Sequence of chain 1.C:
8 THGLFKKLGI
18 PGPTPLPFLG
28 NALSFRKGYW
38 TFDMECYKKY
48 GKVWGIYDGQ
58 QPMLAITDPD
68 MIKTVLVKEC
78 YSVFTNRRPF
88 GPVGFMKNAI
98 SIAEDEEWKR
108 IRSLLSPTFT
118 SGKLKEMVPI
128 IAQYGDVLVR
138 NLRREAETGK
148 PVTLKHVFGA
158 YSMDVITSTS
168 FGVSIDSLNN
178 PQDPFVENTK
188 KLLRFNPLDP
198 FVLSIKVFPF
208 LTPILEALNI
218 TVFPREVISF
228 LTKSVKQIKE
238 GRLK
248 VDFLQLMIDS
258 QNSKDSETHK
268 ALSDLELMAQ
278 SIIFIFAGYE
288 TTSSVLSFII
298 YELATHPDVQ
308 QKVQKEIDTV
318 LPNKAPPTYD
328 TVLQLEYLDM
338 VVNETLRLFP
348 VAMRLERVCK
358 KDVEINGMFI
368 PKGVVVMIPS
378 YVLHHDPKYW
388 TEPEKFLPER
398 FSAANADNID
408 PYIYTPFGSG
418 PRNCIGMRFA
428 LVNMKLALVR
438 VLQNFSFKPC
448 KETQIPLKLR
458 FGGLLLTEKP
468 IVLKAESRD

Binding-site contacts:
Ligand atom C08 contacts residue ALA29 of chain 1.C at 3.9 Å (hydrophobic).
Ligand atom C18 contacts residue LEU30 of chain 1.C at 3.7 Å (hydrophobic).
Ligand atom C03 contacts residue PHE25 of chain 1.C at 4.3 Å (hydrophobic).
Ligand atom C25 contacts residue ARG33 of chain 1.C at 4.4 Å.
Ligand atom C10 contacts residue VAL204 of chain 1.C at 4.3 Å (hydrophobic).
Ligand atom C05 contacts residue LEU26 of chain 1.C at 4.4 Å (hydrophobic).
Ligand atom O23 contacts residue LEU30 of chain 1.C at 4.2 Å.
Ligand atom O11 contacts residue LYS203 of chain 1.C at 4.3 Å.
Ligand atom C01 contacts residue LEU200 of chain 1.C at 3.6 Å (hydrophobic).
Ligand atom C14 contacts residue LEU30 of chain 1.C at 4.0 Å (hydrophobic).
Ligand atom C19 contacts residue LEU30 of chain 1.C at 4.2 Å (hydrophobic).
Ligand atom C12 contacts residue ALA29 of chain 1.C at 4.0 Å (hydrophobic).
Ligand atom O11 contacts residue GLY56 of chain 1.C at 4.5 Å.
Ligand atom C02 contacts residue VAL204 of chain 1.C at 4.2 Å (hydrophobic).
Ligand atom C10 contacts residue GLY56 of chain 1.C at 4.5 Å.
Ligand atom O24 contacts residue LEU30 of chain 1.C at 3.8 Å.
Ligand atom C12 contacts residue ARG33 of chain 1.C at 3.4 Å.
Ligand atom C06 contacts residue ARG33 of chain 1.C at 4.0 Å.
Ligand atom C16 contacts residue LEU30 of chain 1.C at 4.1 Å (hydrophobic).
Ligand atom C10 contacts residue LYS203 of chain 1.C at 4.5 Å.
Ligand atom C13 contacts residue LEU30 of chain 1.C at 3.9 Å (hydrophobic).
Ligand atom C03 contacts residue VAL204 of chain 1.C at 4.0 Å (hydrophobic).
Ligand atom C07 contacts residue ALA29 of chain 1.C at 4.4 Å (hydrophobic).
Ligand atom C09 contacts residue ASP55 of chain 1.C at 3.8 Å.
Ligand atom C14 contacts residue ARG33 of chain 1.C at 3.9 Å.
Ligand atom C15 contacts residue LEU30 of chain 1.C at 4.5 Å (hydrophobic).
Ligand atom O11 contacts residue VAL204 of chain 1.C at 3.7 Å.
Ligand atom C13 contacts residue ARG33 of chain 1.C at 3.1 Å.
Ligand atom C09 contacts residue GLY56 of chain 1.C at 3.8 Å.
Ligand atom C01 contacts residue VAL204 of chain 1.C at 4.0 Å (hydrophobic).
Ligand atom S21 contacts residue LEU30 of chain 1.C at 4.5 Å.
Ligand atom C01 contacts residue LYS203 of chain 1.C at 4.4 Å.
Ligand atom C25 contacts residue LEU200 of chain 1.C at 4.5 Å (hydrophobic).
Ligand atom C08 contacts residue ASP55 of chain 1.C at 3.8 Å.
Ligand atom C09 contacts residue ALA29 of chain 1.C at 4.4 Å (hydrophobic).
Ligand atom C19 contacts residue ARG33 of chain 1.C at 3.9 Å.
Ligand atom C03 contacts residue LEU26 of chain 1.C at 4.2 Å (hydrophobic).
Ligand atom O11 contacts residue PHE25 of chain 1.C at 3.8 Å.

A protein and the small-molecule ligand that binds it are described below.
Small molecule (SMILES): C[C@]12CC[C@H](OS(=O)(=O)O)CC1=CC[C@@H]1[C@@H]2CC[C@]2(C)C(=O)CC[C@@H]12